Binding-site contacts:
Ligand atom C5 contacts residue THR186 of chain 1.A at 3.4 Å.
Ligand atom C3 contacts residue ASN73 of chain 1.B at 3.9 Å.
Ligand atom C6 contacts residue THR186 of chain 1.A at 4.1 Å.
Ligand atom O5 contacts residue THR186 of chain 1.A at 3.3 Å (h-bond).
Ligand atom C1 contacts residue THR186 of chain 1.A at 3.1 Å.
Ligand atom C7 contacts residue ASN73 of chain 1.B at 3.8 Å.
Ligand atom C6 contacts residue ASN187 of chain 1.A at 4.0 Å.
Ligand atom C2 contacts residue THR186 of chain 1.A at 4.2 Å.
Ligand atom C1 contacts residue ASN187 of chain 1.A at 4.2 Å.
Ligand atom O6 contacts residue ASN187 of chain 1.A at 3.9 Å.
Ligand atom C4 contacts residue THR186 of chain 1.A at 4.5 Å.
Ligand atom C2 contacts residue ASN73 of chain 1.B at 4.4 Å.
Ligand atom C3 contacts residue THR186 of chain 1.A at 4.5 Å.
Ligand atom C6 contacts residue LYS27 of chain 1.B at 4.2 Å.
Ligand atom C4 contacts residue ASN184 of chain 1.A at 4.2 Å.
Ligand atom C2 contacts residue ASN184 of chain 1.A at 2.4 Å.
Ligand atom C1 contacts residue ASN184 of chain 1.A at 1.5 Å.
Ligand atom C7 contacts residue ASN184 of chain 1.A at 3.6 Å.
Ligand atom C5 contacts residue ASN187 of chain 1.A at 4.3 Å.
Ligand atom O6 contacts residue LYS27 of chain 1.B at 3.4 Å.
Ligand atom N2 contacts residue ASN73 of chain 1.B at 3.7 Å.
Ligand atom O4 contacts residue VAL25 of chain 1.B at 4.0 Å.
Ligand atom O5 contacts residue ASN187 of chain 1.A at 3.4 Å.
Ligand atom N2 contacts residue ASN184 of chain 1.A at 2.9 Å (h-bond).
Ligand atom O7 contacts residue ASN184 of chain 1.A at 3.8 Å.
Ligand atom C3 contacts residue ASN184 of chain 1.A at 3.8 Å.
Ligand atom C5 contacts residue ASN184 of chain 1.A at 3.6 Å.
Ligand atom C8 contacts residue ASN73 of chain 1.B at 3.8 Å.
Ligand atom O3 contacts residue ASN73 of chain 1.B at 3.3 Å (h-bond).
Ligand atom O5 contacts residue ASN184 of chain 1.A at 2.3 Å (h-bond).

Sequence of chain 1.A:
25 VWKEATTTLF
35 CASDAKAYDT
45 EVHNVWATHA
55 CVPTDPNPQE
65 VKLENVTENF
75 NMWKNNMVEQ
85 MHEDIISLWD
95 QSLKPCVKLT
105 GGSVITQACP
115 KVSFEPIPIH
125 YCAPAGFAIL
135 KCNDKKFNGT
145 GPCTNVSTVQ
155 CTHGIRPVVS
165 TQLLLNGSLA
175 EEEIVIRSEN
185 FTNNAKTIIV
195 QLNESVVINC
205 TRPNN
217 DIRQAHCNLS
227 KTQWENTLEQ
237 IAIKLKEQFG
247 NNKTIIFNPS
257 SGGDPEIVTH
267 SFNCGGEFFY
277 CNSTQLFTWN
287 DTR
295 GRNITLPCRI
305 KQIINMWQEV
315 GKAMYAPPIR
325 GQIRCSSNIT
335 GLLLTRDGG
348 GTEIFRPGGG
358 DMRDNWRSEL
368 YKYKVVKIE

A protein and the small-molecule ligand that binds it are described below.
Small molecule (SMILES): CC(=O)N[C@@H]1[C@@H](O)[C@H](O)[C@@H](CO)O[C@H]1O

Sequence of chain 1.B:
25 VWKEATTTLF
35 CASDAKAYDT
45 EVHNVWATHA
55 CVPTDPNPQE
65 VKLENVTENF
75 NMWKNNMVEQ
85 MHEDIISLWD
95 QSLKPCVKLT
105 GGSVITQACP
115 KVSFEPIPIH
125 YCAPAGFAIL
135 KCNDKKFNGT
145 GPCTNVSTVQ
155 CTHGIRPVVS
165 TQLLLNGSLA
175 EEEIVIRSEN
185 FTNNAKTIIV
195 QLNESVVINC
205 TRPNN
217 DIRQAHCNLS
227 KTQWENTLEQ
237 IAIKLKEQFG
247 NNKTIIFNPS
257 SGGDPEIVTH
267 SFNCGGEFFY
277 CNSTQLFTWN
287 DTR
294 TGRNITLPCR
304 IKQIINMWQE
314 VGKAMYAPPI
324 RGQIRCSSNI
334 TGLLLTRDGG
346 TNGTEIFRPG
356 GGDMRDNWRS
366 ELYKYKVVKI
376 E